Binding-site contacts:
Ligand atom O7 contacts residue ASN315 of chain 51.B at 4.2 Å.
Ligand atom O5 contacts residue VAL314 of chain 51.B at 3.8 Å.
Ligand atom C3 contacts residue ASN315 of chain 51.B at 3.8 Å.
Ligand atom O5 contacts residue THR313 of chain 51.B at 4.3 Å.
Ligand atom C6 contacts residue THR313 of chain 51.B at 4.5 Å.
Ligand atom C5 contacts residue ASN315 of chain 51.B at 3.7 Å.
Ligand atom C7 contacts residue ASN315 of chain 51.B at 3.3 Å.
Ligand atom O5 contacts residue ASN315 of chain 51.B at 2.4 Å (h-bond).
Ligand atom C1 contacts residue ASN315 of chain 51.B at 1.4 Å.
Ligand atom C2 contacts residue ASN315 of chain 51.B at 2.5 Å.
Ligand atom C8 contacts residue ASN315 of chain 51.B at 3.5 Å.
Ligand atom C1 contacts residue VAL314 of chain 51.B at 4.4 Å (hydrophobic).
Ligand atom N2 contacts residue ASN315 of chain 51.B at 2.8 Å (h-bond).
Ligand atom C8 contacts residue ILE281 of chain 51.B at 4.5 Å (hydrophobic).
Ligand atom C4 contacts residue ASN315 of chain 51.B at 4.3 Å.
Ligand atom C6 contacts residue ASN315 of chain 51.B at 4.5 Å.

Sequence of chain 51.B:
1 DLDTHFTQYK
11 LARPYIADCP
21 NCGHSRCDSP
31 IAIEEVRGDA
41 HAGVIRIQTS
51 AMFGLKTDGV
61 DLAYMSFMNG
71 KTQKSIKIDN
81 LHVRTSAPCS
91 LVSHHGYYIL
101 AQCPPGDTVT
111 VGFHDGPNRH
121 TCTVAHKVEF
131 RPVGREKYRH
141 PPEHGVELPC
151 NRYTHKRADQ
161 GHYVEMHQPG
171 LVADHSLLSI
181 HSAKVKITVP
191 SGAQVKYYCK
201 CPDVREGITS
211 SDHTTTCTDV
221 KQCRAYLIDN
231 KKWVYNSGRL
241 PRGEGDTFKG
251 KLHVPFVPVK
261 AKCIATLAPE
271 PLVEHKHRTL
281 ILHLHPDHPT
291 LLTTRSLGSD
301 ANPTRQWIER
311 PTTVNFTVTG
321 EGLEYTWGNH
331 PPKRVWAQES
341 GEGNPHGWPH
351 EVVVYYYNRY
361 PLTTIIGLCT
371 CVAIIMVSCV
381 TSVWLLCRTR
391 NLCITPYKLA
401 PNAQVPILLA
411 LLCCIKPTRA

The small molecule below binds the protein below.
Small molecule (SMILES): CC(=O)N[C@@H]1[C@@H](O)[C@H](O)[C@@H](CO)O[C@H]1O